Sequence of chain 2.A:
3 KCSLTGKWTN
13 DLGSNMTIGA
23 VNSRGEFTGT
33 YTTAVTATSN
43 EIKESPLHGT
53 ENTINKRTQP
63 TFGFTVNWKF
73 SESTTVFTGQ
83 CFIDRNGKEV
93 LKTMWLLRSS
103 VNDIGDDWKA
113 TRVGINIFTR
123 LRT

The small molecule below binds the protein below.
Small molecule (SMILES): CC(=O)N[C@@H]1[C@@H](O)[C@H](O)[C@@H](CO)O[C@H]1O

Binding-site contacts:
Ligand atom C6 contacts residue LEU123 of chain 2.A at 4.2 Å (hydrophobic).
Ligand atom O7 contacts residue ASN17 of chain 2.A at 2.8 Å (h-bond).
Ligand atom C8 contacts residue THR34 of chain 2.A at 4.4 Å.
Ligand atom C8 contacts residue ASN17 of chain 2.A at 4.5 Å.
Ligand atom O7 contacts residue THR34 of chain 2.A at 4.0 Å.
Ligand atom C7 contacts residue ASN17 of chain 2.A at 3.1 Å.
Ligand atom N2 contacts residue GLY15 of chain 2.A at 3.8 Å.
Ligand atom O5 contacts residue ASN17 of chain 2.A at 2.4 Å (h-bond).
Ligand atom C1 contacts residue ASN17 of chain 2.A at 1.4 Å.
Ligand atom C8 contacts residue ALA36 of chain 2.A at 4.2 Å (hydrophobic).
Ligand atom C8 contacts residue GLY15 of chain 2.A at 3.6 Å.
Ligand atom C4 contacts residue ASN17 of chain 2.A at 4.3 Å.
Ligand atom C5 contacts residue ASN17 of chain 2.A at 3.7 Å.
Ligand atom O5 contacts residue LEU123 of chain 2.A at 3.9 Å.
Ligand atom C2 contacts residue ASN17 of chain 2.A at 2.5 Å.
Ligand atom C3 contacts residue ASN17 of chain 2.A at 3.8 Å.
Ligand atom N2 contacts residue ASN17 of chain 2.A at 3.0 Å (h-bond).
Ligand atom C7 contacts residue GLY15 of chain 2.A at 3.9 Å.